Sequence of chain 1.H:
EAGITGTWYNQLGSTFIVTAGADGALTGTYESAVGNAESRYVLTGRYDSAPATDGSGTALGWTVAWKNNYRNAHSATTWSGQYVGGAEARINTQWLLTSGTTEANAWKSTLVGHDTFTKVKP

This protein binds this small molecule.
Small molecule (SMILES): CC(C)[C@H](NC(=O)[C@H](CC1=c2ccccc2=NC1)NC(=O)[C@@H](N)CCC(=O)O)C(=O)N[C@@H](Cc1cnc[nH]1)C(=O)N1CCC[C@H]1C(=O)N[C@@H](CCC(N)=O)C(=O)N[C@@H](Cc1ccccc1)C(=O)N[C@@H](CCC(=O)O)C(=O)N[C@@H](CCC(N)=O)C(=O)N[C@@H](CCCCN)C(=O)N[C@@H](C)C=O

Sequence of chain 1.F:
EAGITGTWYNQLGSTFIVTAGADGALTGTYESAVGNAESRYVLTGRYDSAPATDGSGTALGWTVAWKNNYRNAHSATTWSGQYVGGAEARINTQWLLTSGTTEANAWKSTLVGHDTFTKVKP

Binding-site contacts:
Ligand atom O contacts residue ALA70 of chain 1.F at 3.4 Å.
Ligand atom CE1 contacts residue TRP103 of chain 1.F at 3.4 Å (hydrophobic).
Ligand atom CB contacts residue TRP144 of chain 1.H at 3.5 Å (hydrophobic).
Ligand atom NE2 contacts residue TRP132 of chain 1.F at 3.6 Å.
Ligand atom CD2 contacts residue SER112 of chain 1.F at 3.6 Å.
Ligand atom CB contacts residue TYR78 of chain 1.F at 3.5 Å (hydrophobic).
Ligand atom NE2 contacts residue LEU49 of chain 1.F at 3.1 Å (h-bond).
Ligand atom CE2 contacts residue TRP144 of chain 1.H at 3.4 Å (hydrophobic).
Ligand atom CD contacts residue ARG108 of chain 1.F at 3.6 Å.
Ligand atom OE2 contacts residue SER69 of chain 1.F at 2.7 Å (h-bond).
Ligand atom CD contacts residue SER69 of chain 1.F at 3.4 Å.
Ligand atom OE1 contacts residue LEU49 of chain 1.F at 3.5 Å (h-bond).
Ligand atom O contacts residue SER51 of chain 1.F at 3.6 Å (h-bond).
Ligand atom CE contacts residue VAL71 of chain 1.F at 3.4 Å (hydrophobic).
Ligand atom CZ contacts residue TRP132 of chain 1.F at 3.6 Å (hydrophobic).
Ligand atom N contacts residue TRP144 of chain 1.H at 3.6 Å.
Ligand atom NE2 contacts residue LEU134 of chain 1.F at 3.6 Å.
Ligand atom CD1 contacts residue TRP144 of chain 1.H at 3.5 Å (hydrophobic).
Ligand atom OE2 contacts residue ASN142 of chain 1.H at 3.6 Å.
Ligand atom OE1 contacts residue ARG108 of chain 1.F at 2.9 Å (salt-bridge).
Ligand atom CD2 contacts residue TRP144 of chain 1.H at 3.4 Å (hydrophobic).
Ligand atom OE1 contacts residue ASN142 of chain 1.H at 3.0 Å (h-bond).
Ligand atom NZ contacts residue ALA70 of chain 1.F at 2.8 Å (h-bond).
Ligand atom O contacts residue SER69 of chain 1.F at 3.1 Å.
Ligand atom CG contacts residue TRP144 of chain 1.H at 3.4 Å (hydrophobic).
Ligand atom CE1 contacts residue TRP132 of chain 1.F at 3.5 Å (hydrophobic).
Ligand atom NE2 contacts residue TRP103 of chain 1.F at 3.5 Å.
Ligand atom OE2 contacts residue ARG108 of chain 1.F at 3.0 Å (salt-bridge).
Ligand atom CG contacts residue VAL71 of chain 1.F at 3.5 Å (hydrophobic).
Ligand atom O contacts residue VAL71 of chain 1.F at 3.6 Å.
Ligand atom OE1 contacts residue THR114 of chain 1.F at 2.6 Å (h-bond).
Ligand atom NZ contacts residue VAL71 of chain 1.F at 3.2 Å (h-bond).
Ligand atom CG contacts residue SER69 of chain 1.F at 3.2 Å.
Ligand atom OE2 contacts residue LYS145 of chain 1.H at 2.8 Å (salt-bridge).
Ligand atom NE2 contacts residue SER112 of chain 1.F at 2.8 Å (h-bond).
Ligand atom CD contacts residue ASN142 of chain 1.H at 3.5 Å.
Ligand atom CB contacts residue TRP103 of chain 1.F at 3.5 Å (hydrophobic).
Ligand atom OE1 contacts residue TRP103 of chain 1.F at 3.6 Å.
Ligand atom CB contacts residue ARG108 of chain 1.F at 3.6 Å.
Ligand atom CD contacts residue VAL71 of chain 1.F at 3.6 Å (hydrophobic).